Binding-site contacts:
Ligand atom CE contacts residue THR82 of chain 1.F at 3.4 Å.
Ligand atom O contacts residue ASN14 of chain 1.F at 3.0 Å (h-bond).
Ligand atom C contacts residue LYS75 of chain 1.F at 3.9 Å.
Ligand atom O contacts residue THR41 of chain 1.F at 3.9 Å.
Ligand atom OD1 contacts residue LYS75 of chain 1.F at 3.0 Å (salt-bridge).
Ligand atom O contacts residue LYS10 of chain 1.F at 3.5 Å.
Ligand atom CG2 contacts residue TYR17 of chain 1.F at 3.9 Å (hydrophobic).
Ligand atom CA contacts residue GLU104 of chain 1.F at 3.5 Å.
Ligand atom C contacts residue ARG79 of chain 1.F at 3.6 Å.
Ligand atom N contacts residue ASN45 of chain 1.F at 3.4 Å (h-bond).
Ligand atom CG1 contacts residue ALA48 of chain 1.F at 3.8 Å (hydrophobic).
Ligand atom CG2 contacts residue TYR29 of chain 1.F at 3.6 Å (hydrophobic).
Ligand atom CB contacts residue LEU78 of chain 1.F at 3.8 Å (hydrophobic).
Ligand atom CB contacts residue GLU104 of chain 1.F at 3.3 Å.
Ligand atom O contacts residue ASN107 of chain 1.F at 3.1 Å (h-bond).
Ligand atom OD2 contacts residue LYS75 of chain 1.F at 3.6 Å.
Ligand atom CB contacts residue ASN107 of chain 1.F at 3.8 Å.
Ligand atom C contacts residue ARG79 of chain 1.F at 3.6 Å.
Ligand atom CA contacts residue ASN45 of chain 1.F at 3.8 Å.
Ligand atom N contacts residue ASN107 of chain 1.F at 3.8 Å.
Ligand atom O contacts residue ASN45 of chain 1.F at 3.1 Å (h-bond).
Ligand atom CB contacts residue VAL74 of chain 1.F at 3.6 Å (hydrophobic).
Ligand atom SD contacts residue THR82 of chain 1.F at 3.4 Å (h-bond).
Ligand atom OG contacts residue GLU104 of chain 1.F at 3.4 Å (salt-bridge).
Ligand atom CB contacts residue ASN45 of chain 1.F at 3.7 Å.
Ligand atom O contacts residue TYR17 of chain 1.F at 3.2 Å (h-bond).
Ligand atom O contacts residue LYS75 of chain 1.F at 2.9 Å (salt-bridge).
Ligand atom OXT contacts residue LYS10 of chain 1.F at 3.0 Å (salt-bridge).
Ligand atom O contacts residue ARG79 of chain 1.F at 2.7 Å (salt-bridge).
Ligand atom CG1 contacts residue TYR17 of chain 1.F at 3.7 Å (hydrophobic).
Ligand atom OG contacts residue VAL74 of chain 1.F at 2.9 Å.
Ligand atom O contacts residue ARG79 of chain 1.F at 2.8 Å (salt-bridge).
Ligand atom O contacts residue LYS75 of chain 1.F at 3.0 Å (salt-bridge).
Ligand atom CG contacts residue LYS75 of chain 1.F at 3.7 Å.
Ligand atom CB contacts residue TYR29 of chain 1.F at 3.9 Å (hydrophobic).
Ligand atom C contacts residue ASN107 of chain 1.F at 4.0 Å.
Ligand atom C contacts residue LYS75 of chain 1.F at 3.9 Å.
Ligand atom CG2 contacts residue ASN14 of chain 1.F at 3.5 Å.
Ligand atom C contacts residue LYS10 of chain 1.F at 3.8 Å.
Ligand atom N contacts residue GLU104 of chain 1.F at 2.6 Å (salt-bridge).

The small molecule below binds the protein below.
Small molecule (SMILES): CSCC[C@H](NC(=O)[C@H](CCCCN)NC(=O)[C@@H](N)CO)C(=O)N[C@@H](CCC(=O)O)C(=O)N[C@@H](CCC(=O)O)C(=O)N[C@H](C(=O)N[C@@H](CC(=O)O)C(=O)O)C(C)C

Sequence of chain 1.F:
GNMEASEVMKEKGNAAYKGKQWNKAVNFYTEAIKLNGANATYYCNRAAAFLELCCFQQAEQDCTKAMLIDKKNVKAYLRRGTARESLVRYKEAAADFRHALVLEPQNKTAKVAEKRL